Binding-site contacts:
Ligand atom CAR contacts residue 20V1 of chain 1.E at 3.5 Å.
Ligand atom NBJ contacts residue LEU391 of chain 1.A at 3.5 Å.
Ligand atom OAC contacts residue 20V1 of chain 1.E at 3.6 Å (h-bond).
Ligand atom OAF contacts residue ARG393 of chain 1.A at 2.8 Å (salt-bridge).
Ligand atom NAV contacts residue 20V1 of chain 1.E at 3.4 Å (h-bond).
Ligand atom OAD contacts residue TYR341 of chain 1.A at 3.4 Å (h-bond).
Ligand atom OAF contacts residue LEU406 of chain 1.A at 3.8 Å.
Ligand atom CBA contacts residue 20V1 of chain 1.E at 3.3 Å.
Ligand atom CAP contacts residue 20V1 of chain 1.E at 3.4 Å.
Ligand atom OAG contacts residue LEU391 of chain 1.A at 3.5 Å.
Ligand atom OAI contacts residue LEU391 of chain 1.A at 3.0 Å.
Ligand atom CAA contacts residue GLN414 of chain 1.A at 3.5 Å.
Ligand atom CBC contacts residue 20V1 of chain 1.E at 3.2 Å.
Ligand atom CBG contacts residue 20V1 of chain 1.E at 3.9 Å.
Ligand atom OAB contacts residue LYS419 of chain 1.A at 3.1 Å.
Ligand atom OAH contacts residue 20V1 of chain 1.E at 3.2 Å (h-bond).
Ligand atom CAO contacts residue LYS419 of chain 1.A at 3.2 Å.
Ligand atom CAO contacts residue 20V1 of chain 1.E at 3.0 Å.
Ligand atom CBI contacts residue 20V1 of chain 1.E at 3.7 Å.
Ligand atom OAJ contacts residue TYR341 of chain 1.A at 3.6 Å (h-bond).
Ligand atom CAZ contacts residue 20V1 of chain 1.E at 3.4 Å.
Ligand atom OAJ contacts residue MET219 of chain 1.A at 2.8 Å (h-bond).
Ligand atom OAG contacts residue ARG392 of chain 1.A at 3.3 Å (salt-bridge).
Ligand atom OAI contacts residue MET221 of chain 1.A at 3.4 Å.
Ligand atom OAN contacts residue ARG392 of chain 1.A at 3.0 Å (salt-bridge).
Ligand atom SBM contacts residue ARG393 of chain 1.A at 3.6 Å.
Ligand atom CBB contacts residue LEU391 of chain 1.A at 3.7 Å (hydrophobic).
Ligand atom NBJ contacts residue TYR341 of chain 1.A at 3.9 Å.
Ligand atom CAA contacts residue 20V1 of chain 1.E at 3.4 Å.
Ligand atom NAU contacts residue 20V1 of chain 1.E at 3.0 Å (h-bond).
Ligand atom OAG contacts residue ARG393 of chain 1.A at 2.9 Å (salt-bridge).
Ligand atom CBD contacts residue 20V1 of chain 1.E at 3.9 Å.
Ligand atom OAI contacts residue MET219 of chain 1.A at 3.6 Å.
Ligand atom OAH contacts residue LYS419 of chain 1.A at 3.4 Å.
Ligand atom CBF contacts residue 20V1 of chain 1.E at 3.8 Å.
Ligand atom CAY contacts residue 20V1 of chain 1.E at 3.6 Å.
Ligand atom NAW contacts residue 20V1 of chain 1.E at 3.7 Å.
Ligand atom OAD contacts residue 20V1 of chain 1.E at 2.8 Å (h-bond).
Ligand atom CBH contacts residue 20V1 of chain 1.E at 3.7 Å.
Ligand atom CAQ contacts residue LEU391 of chain 1.A at 3.5 Å (hydrophobic).

The protein below binds the small molecule below.
Small molecule (SMILES): Cc1nc(/N=N/c2cc(S(=O)(=O)O)c3cc([N+](=O)[O-])cc(S(=O)(=O)O)c3c2)c(COP(=O)(O)O)c(C=O)c1O

Sequence of chain 1.A:
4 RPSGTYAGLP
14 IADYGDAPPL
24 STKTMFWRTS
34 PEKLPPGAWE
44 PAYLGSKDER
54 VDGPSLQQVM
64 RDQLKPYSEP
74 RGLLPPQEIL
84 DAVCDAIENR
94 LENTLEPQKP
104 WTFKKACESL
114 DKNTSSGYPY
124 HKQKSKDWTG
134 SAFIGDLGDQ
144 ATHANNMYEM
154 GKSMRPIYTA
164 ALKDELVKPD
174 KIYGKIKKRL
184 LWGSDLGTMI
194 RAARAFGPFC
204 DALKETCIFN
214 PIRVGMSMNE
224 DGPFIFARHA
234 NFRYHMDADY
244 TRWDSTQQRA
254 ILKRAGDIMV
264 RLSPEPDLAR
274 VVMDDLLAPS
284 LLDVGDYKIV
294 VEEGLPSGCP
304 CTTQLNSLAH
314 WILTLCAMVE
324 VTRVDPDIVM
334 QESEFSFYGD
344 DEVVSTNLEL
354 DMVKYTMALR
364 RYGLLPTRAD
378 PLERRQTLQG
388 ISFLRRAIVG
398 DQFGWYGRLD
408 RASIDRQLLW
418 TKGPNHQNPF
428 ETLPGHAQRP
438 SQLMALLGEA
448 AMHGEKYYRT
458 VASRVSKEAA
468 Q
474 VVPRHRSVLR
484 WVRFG